Sequence of chain 4.B:
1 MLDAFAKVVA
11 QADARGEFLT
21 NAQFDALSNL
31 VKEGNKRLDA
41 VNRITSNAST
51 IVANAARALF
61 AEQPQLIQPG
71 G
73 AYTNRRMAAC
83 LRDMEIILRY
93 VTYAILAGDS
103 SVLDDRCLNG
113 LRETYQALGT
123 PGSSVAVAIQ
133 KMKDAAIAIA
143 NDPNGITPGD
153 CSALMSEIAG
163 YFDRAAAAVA

This protein binds this small molecule.
Small molecule (SMILES): C=CC1=C(C)/C(=C/c2[nH]c(/C=C3\N=C(/C=C4\NC(=O)C(C)=C4C=C)C(C)=C3CCC(=O)O)c(CCC(=O)O)c2C)NC1=O

Binding-site contacts:
Ligand atom OB contacts residue THR75 of chain 4.B at 3.0 Å (h-bond).
Ligand atom C1B contacts residue ASN76 of chain 4.B at 3.4 Å.
Ligand atom CMD contacts residue SER72 of chain 6.A at 3.3 Å.
Ligand atom CGA contacts residue LYS83 of chain 6.A at 3.5 Å.
Ligand atom O1D contacts residue ARG57 of chain 4.B at 3.1 Å (salt-bridge).
Ligand atom C3B contacts residue ASN76 of chain 4.B at 3.5 Å.
Ligand atom ND contacts residue ASP87 of chain 6.A at 2.8 Å (salt-bridge).
Ligand atom CHD contacts residue TYR129 of chain 6.A at 3.3 Å (hydrophobic).
Ligand atom CBC contacts residue TYR129 of chain 6.A at 3.3 Å (hydrophobic).
Ligand atom C4C contacts residue CYS84 of chain 6.A at 3.5 Å (hydrophobic).
Ligand atom NA contacts residue ASP87 of chain 6.A at 2.8 Å (salt-bridge).
Ligand atom ND contacts residue LEU124 of chain 6.A at 3.5 Å.
Ligand atom CAD contacts residue SER72 of chain 6.A at 3.5 Å.
Ligand atom NC contacts residue GLN73 of chain 6.A at 3.0 Å (h-bond).
Ligand atom C3C contacts residue CYS84 of chain 6.A at 2.7 Å (hydrophobic).
Ligand atom CHB contacts residue ASP87 of chain 6.A at 3.5 Å.
Ligand atom NB contacts residue ASN76 of chain 4.B at 3.3 Å (h-bond).
Ligand atom O2A contacts residue LYS83 of chain 6.A at 2.7 Å (salt-bridge).
Ligand atom OC contacts residue THR66 of chain 6.A at 3.5 Å.
Ligand atom C4A contacts residue ARG86 of chain 6.A at 3.3 Å.
Ligand atom C1A contacts residue ARG86 of chain 6.A at 3.1 Å.
Ligand atom CMC contacts residue TRP128 of chain 6.A at 3.1 Å (hydrophobic).
Ligand atom CAB contacts residue TYR110 of chain 6.A at 3.3 Å (hydrophobic).
Ligand atom C3C contacts residue TRP128 of chain 6.A at 3.4 Å (hydrophobic).
Ligand atom CAC contacts residue CYS84 of chain 6.A at 1.8 Å (hydrophobic).
Ligand atom CGD contacts residue SER72 of chain 6.A at 3.2 Å.
Ligand atom CMD contacts residue GLN73 of chain 6.A at 3.3 Å.
Ligand atom O1D contacts residue SER72 of chain 6.A at 2.8 Å (h-bond).
Ligand atom OC contacts residue TYR74 of chain 6.A at 3.3 Å.
Ligand atom C2C contacts residue CYS84 of chain 6.A at 3.1 Å (hydrophobic).
Ligand atom C2B contacts residue ASN76 of chain 4.B at 3.5 Å.
Ligand atom CBC contacts residue CYS84 of chain 6.A at 2.8 Å (hydrophobic).
Ligand atom OC contacts residue ALA75 of chain 6.A at 2.7 Å (h-bond).
Ligand atom O1A contacts residue LYS83 of chain 6.A at 3.5 Å (salt-bridge).
Ligand atom CBD contacts residue SER72 of chain 6.A at 3.0 Å.
Ligand atom O1A contacts residue ARG86 of chain 6.A at 2.8 Å (salt-bridge).
Ligand atom NA contacts residue ARG86 of chain 6.A at 2.9 Å (salt-bridge).
Ligand atom C4B contacts residue ASN76 of chain 4.B at 3.4 Å.
Ligand atom CMA contacts residue ILE118 of chain 6.A at 3.5 Å (hydrophobic).
Ligand atom CBB contacts residue TYR110 of chain 6.A at 3.5 Å (hydrophobic).

Sequence of chain 6.A:
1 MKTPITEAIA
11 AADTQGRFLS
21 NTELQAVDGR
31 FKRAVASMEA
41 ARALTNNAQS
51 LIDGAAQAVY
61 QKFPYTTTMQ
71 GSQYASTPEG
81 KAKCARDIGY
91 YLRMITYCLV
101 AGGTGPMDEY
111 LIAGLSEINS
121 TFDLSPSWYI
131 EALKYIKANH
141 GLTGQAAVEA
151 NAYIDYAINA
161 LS